A small-molecule ligand and the protein it binds are described below.
Small molecule (SMILES): CC(=O)N[C@@H]1[C@@H](O)[C@H](O)[C@@H](CO)O[C@H]1O

Binding-site contacts:
Ligand atom C1 contacts residue ASN304 of chain 1.D at 1.4 Å.
Ligand atom C7 contacts residue GLN307 of chain 1.D at 3.9 Å.
Ligand atom C4 contacts residue ASN304 of chain 1.D at 4.2 Å.
Ligand atom C5 contacts residue ASN304 of chain 1.D at 3.7 Å.
Ligand atom C2 contacts residue ASN304 of chain 1.D at 2.5 Å.
Ligand atom O7 contacts residue ASN304 of chain 1.D at 4.2 Å.
Ligand atom N2 contacts residue ASN304 of chain 1.D at 2.9 Å (h-bond).
Ligand atom C7 contacts residue ASN304 of chain 1.D at 3.8 Å.
Ligand atom C3 contacts residue ASN304 of chain 1.D at 3.8 Å.
Ligand atom N2 contacts residue GLN307 of chain 1.D at 3.7 Å.
Ligand atom C8 contacts residue GLN307 of chain 1.D at 3.1 Å.
Ligand atom O5 contacts residue ASN304 of chain 1.D at 2.4 Å (h-bond).

Sequence of chain 1.D:
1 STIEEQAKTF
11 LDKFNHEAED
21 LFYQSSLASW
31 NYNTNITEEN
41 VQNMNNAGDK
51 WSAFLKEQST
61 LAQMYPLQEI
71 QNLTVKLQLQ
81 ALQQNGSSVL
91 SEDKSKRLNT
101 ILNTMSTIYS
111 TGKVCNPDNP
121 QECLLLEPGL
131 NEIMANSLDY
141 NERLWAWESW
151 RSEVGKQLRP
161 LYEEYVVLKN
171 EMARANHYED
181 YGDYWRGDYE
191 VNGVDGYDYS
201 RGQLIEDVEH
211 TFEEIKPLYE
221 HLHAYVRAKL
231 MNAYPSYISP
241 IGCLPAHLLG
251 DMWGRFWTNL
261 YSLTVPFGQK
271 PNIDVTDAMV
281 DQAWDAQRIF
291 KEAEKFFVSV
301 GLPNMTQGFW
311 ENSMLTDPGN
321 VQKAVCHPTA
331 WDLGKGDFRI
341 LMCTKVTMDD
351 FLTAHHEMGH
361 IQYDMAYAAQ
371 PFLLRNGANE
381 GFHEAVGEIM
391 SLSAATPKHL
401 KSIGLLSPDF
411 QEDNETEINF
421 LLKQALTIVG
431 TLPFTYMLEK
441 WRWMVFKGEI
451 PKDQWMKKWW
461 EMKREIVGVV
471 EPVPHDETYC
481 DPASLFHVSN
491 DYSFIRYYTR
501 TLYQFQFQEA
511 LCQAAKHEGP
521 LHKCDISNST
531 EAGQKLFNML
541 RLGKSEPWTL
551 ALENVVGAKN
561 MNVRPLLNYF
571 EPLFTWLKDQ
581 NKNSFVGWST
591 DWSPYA